Sequence of chain 1.F:
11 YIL

This protein binds this small molecule.
Small molecule (SMILES): NCCCC[C@H](N)C(=O)N1CCC[C@H]1C(=O)N[C@@H](CCCN=C(N)N)C(=O)N[C@@H](CCCN=C(N)N)C(=O)N1CCC[C@H]1C=O

Binding-site contacts:
Ligand atom CA contacts residue ALA431 of chain 1.B at 3.5 Å (hydrophobic).
Ligand atom NH2 contacts residue GLY610 of chain 1.B at 3.8 Å.
Ligand atom O contacts residue TYR618 of chain 1.B at 3.5 Å (h-bond).
Ligand atom CE contacts residue ASP89 of chain 1.B at 3.6 Å.
Ligand atom CZ contacts residue ASN185 of chain 1.B at 3.9 Å.
Ligand atom CA contacts residue CYS433 of chain 1.B at 3.9 Å (hydrophobic).
Ligand atom N contacts residue ASP108 of chain 1.B at 3.4 Å (salt-bridge).
Ligand atom N contacts residue CYS433 of chain 1.B at 3.1 Å (h-bond).
Ligand atom CD contacts residue PHE434 of chain 1.B at 3.8 Å (hydrophobic).
Ligand atom NH2 contacts residue HIS93 of chain 1.B at 3.8 Å.
Ligand atom CG contacts residue THR500 of chain 1.B at 3.8 Å.
Ligand atom CE contacts residue THR86 of chain 1.B at 3.9 Å.
Ligand atom CD contacts residue HIS93 of chain 1.B at 4.0 Å.
Ligand atom CG contacts residue HIS93 of chain 1.B at 3.5 Å.
Ligand atom O contacts residue TYR611 of chain 1.B at 4.0 Å.
Ligand atom NE contacts residue HIS93 of chain 1.B at 3.8 Å.
Ligand atom CB contacts residue HIS430 of chain 1.B at 3.6 Å.
Ligand atom NH1 contacts residue VAL507 of chain 1.B at 4.0 Å.
Ligand atom NH1 contacts residue ASN185 of chain 1.B at 3.4 Å (h-bond).
Ligand atom C contacts residue CYS433 of chain 1.B at 4.0 Å (hydrophobic).
Ligand atom CB contacts residue CYS433 of chain 1.B at 3.8 Å (hydrophobic).
Ligand atom O contacts residue ZN1 of chain 1.J at 2.1 Å.
Ligand atom C contacts residue ZN1 of chain 1.J at 3.3 Å.
Ligand atom O contacts residue GLU508 of chain 1.B at 3.2 Å (salt-bridge).
Ligand atom NZ contacts residue THR86 of chain 1.B at 3.8 Å.
Ligand atom CG contacts residue PHE434 of chain 1.B at 3.8 Å (hydrophobic).
Ligand atom CB contacts residue ALA431 of chain 1.B at 3.3 Å (hydrophobic).
Ligand atom O contacts residue GLN480 of chain 1.B at 3.5 Å (h-bond).
Ligand atom CD contacts residue ASP89 of chain 1.B at 3.7 Å.
Ligand atom N contacts residue TYR611 of chain 1.B at 4.0 Å.
Ligand atom CB contacts residue PHE434 of chain 1.B at 3.9 Å (hydrophobic).
Ligand atom NH2 contacts residue ASN185 of chain 1.B at 3.5 Å.
Ligand atom CG contacts residue PHE434 of chain 1.B at 3.4 Å (hydrophobic).
Ligand atom NZ contacts residue GLY435 of chain 1.B at 3.3 Å (h-bond).
Ligand atom CB contacts residue HIS93 of chain 1.B at 3.6 Å.
Ligand atom O contacts residue CYS433 of chain 1.B at 3.1 Å (h-bond).
Ligand atom C contacts residue TYR618 of chain 1.B at 3.4 Å (hydrophobic).
Ligand atom CD contacts residue TYR611 of chain 1.B at 3.4 Å (hydrophobic).
Ligand atom CD contacts residue VAL507 of chain 1.B at 3.7 Å (hydrophobic).
Ligand atom O contacts residue ALA432 of chain 1.B at 3.7 Å.

Sequence of chain 1.B:
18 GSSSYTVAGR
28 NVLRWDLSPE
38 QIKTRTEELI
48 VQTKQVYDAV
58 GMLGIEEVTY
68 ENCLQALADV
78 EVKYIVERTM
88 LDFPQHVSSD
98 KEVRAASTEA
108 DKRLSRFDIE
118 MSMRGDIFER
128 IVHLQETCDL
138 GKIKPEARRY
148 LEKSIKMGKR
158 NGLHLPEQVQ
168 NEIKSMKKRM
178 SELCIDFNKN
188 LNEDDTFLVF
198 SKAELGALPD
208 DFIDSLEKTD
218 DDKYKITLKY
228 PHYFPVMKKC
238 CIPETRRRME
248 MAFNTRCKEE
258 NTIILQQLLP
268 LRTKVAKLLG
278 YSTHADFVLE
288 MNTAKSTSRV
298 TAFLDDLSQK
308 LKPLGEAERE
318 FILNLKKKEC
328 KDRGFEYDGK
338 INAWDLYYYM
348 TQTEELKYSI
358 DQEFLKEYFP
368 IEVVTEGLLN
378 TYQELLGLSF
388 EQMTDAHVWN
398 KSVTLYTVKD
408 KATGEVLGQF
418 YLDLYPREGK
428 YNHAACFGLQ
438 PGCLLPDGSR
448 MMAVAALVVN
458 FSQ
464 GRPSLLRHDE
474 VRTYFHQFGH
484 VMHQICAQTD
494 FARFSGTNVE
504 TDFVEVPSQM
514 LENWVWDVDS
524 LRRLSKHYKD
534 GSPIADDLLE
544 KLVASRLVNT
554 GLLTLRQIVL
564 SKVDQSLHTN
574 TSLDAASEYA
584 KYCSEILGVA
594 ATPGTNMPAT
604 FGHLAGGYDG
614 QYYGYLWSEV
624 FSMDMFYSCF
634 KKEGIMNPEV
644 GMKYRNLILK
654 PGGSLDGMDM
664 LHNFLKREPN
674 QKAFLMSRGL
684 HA